Sequence of chain 1.B:
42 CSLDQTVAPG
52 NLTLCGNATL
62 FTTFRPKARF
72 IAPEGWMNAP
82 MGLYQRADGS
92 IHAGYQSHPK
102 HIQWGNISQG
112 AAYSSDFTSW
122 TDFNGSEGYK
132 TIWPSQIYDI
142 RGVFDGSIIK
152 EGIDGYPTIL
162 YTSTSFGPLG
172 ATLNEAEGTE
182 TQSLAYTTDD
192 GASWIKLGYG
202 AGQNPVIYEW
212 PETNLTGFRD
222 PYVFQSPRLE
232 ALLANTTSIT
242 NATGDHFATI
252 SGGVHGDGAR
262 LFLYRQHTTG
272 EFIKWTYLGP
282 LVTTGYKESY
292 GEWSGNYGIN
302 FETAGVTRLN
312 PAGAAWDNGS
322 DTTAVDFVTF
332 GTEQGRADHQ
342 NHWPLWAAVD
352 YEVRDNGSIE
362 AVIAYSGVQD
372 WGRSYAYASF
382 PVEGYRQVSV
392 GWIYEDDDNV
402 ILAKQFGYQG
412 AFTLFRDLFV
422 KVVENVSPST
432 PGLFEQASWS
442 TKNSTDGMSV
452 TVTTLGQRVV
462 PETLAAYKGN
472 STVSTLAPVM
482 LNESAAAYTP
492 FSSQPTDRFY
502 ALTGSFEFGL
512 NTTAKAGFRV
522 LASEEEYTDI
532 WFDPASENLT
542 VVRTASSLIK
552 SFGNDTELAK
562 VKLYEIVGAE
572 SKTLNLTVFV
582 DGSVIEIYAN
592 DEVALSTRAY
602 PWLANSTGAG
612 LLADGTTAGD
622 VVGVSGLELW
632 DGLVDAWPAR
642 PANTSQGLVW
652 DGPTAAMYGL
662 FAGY

Binding-site contacts:
Ligand atom N2 contacts residue ILE240 of chain 1.B at 4.4 Å.
Ligand atom O7 contacts residue ILE240 of chain 1.B at 3.8 Å.
Ligand atom C2 contacts residue ASN242 of chain 1.B at 2.4 Å.
Ligand atom C4 contacts residue ASN242 of chain 1.B at 4.2 Å.
Ligand atom C3 contacts residue ASN242 of chain 1.B at 3.8 Å.
Ligand atom O7 contacts residue ASN242 of chain 1.B at 4.2 Å.
Ligand atom O5 contacts residue ASN242 of chain 1.B at 2.4 Å (h-bond).
Ligand atom N2 contacts residue ASN242 of chain 1.B at 2.8 Å (h-bond).
Ligand atom C8 contacts residue ASN242 of chain 1.B at 3.7 Å.
Ligand atom C1 contacts residue ASN242 of chain 1.B at 1.4 Å.
Ligand atom C5 contacts residue ASN242 of chain 1.B at 3.7 Å.
Ligand atom C7 contacts residue ASN242 of chain 1.B at 3.4 Å.
Ligand atom C1 contacts residue SER239 of chain 1.B at 4.3 Å.

The protein below binds the small molecule below.
Small molecule (SMILES): CC(=O)N[C@@H]1[C@@H](O)[C@H](O)[C@@H](CO)O[C@H]1O